A protein and the small-molecule ligand that binds it are described below.
Small molecule (SMILES): CCN1CC[C@@H](COc2ccc([C@@H]3c4ccc(O)cc4CC4(CC4)N3C(=O)c3ccccc3)cc2)C1

Sequence of chain 2.A:
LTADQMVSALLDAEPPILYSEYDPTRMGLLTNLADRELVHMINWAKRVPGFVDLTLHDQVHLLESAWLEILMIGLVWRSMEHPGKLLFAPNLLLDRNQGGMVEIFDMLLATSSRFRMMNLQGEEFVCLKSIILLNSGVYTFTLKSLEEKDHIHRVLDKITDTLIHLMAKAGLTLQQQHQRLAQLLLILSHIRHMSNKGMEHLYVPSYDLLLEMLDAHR

Binding-site contacts:
Ligand atom C13 contacts residue MET122 of chain 2.A at 3.2 Å (hydrophobic).
Ligand atom C29 contacts residue THR48 of chain 2.A at 3.9 Å.
Ligand atom C10 contacts residue LEU47 of chain 2.A at 3.8 Å (hydrophobic).
Ligand atom C31 contacts residue MET89 of chain 2.A at 3.4 Å (hydrophobic).
Ligand atom C31 contacts residue LEU85 of chain 2.A at 3.9 Å (hydrophobic).
Ligand atom C7 contacts residue LEU92 of chain 2.A at 3.9 Å (hydrophobic).
Ligand atom C27 contacts residue ASP52 of chain 2.A at 3.2 Å.
Ligand atom N2 contacts residue ASP52 of chain 2.A at 2.4 Å (salt-bridge).
Ligand atom C21 contacts residue THR48 of chain 2.A at 3.6 Å.
Ligand atom C1 contacts residue LEU47 of chain 2.A at 3.4 Å (hydrophobic).
Ligand atom C29 contacts residue ASP52 of chain 2.A at 2.9 Å.
Ligand atom C14 contacts residue ILE125 of chain 2.A at 3.9 Å (hydrophobic).
Ligand atom C2 contacts residue GLU54 of chain 2.A at 3.2 Å.
Ligand atom C30 contacts residue MET89 of chain 2.A at 3.9 Å (hydrophobic).
Ligand atom C25 contacts residue VAL235 of chain 2.A at 2.6 Å (hydrophobic).
Ligand atom C22 contacts residue LEU47 of chain 2.A at 3.8 Å (hydrophobic).
Ligand atom C4 contacts residue LEU88 of chain 2.A at 3.9 Å (hydrophobic).
Ligand atom O2 contacts residue LEU47 of chain 2.A at 3.1 Å.
Ligand atom C26 contacts residue ASP52 of chain 2.A at 3.3 Å.
Ligand atom C27 contacts residue THR48 of chain 2.A at 3.4 Å.
Ligand atom C26 contacts residue VAL235 of chain 2.A at 3.7 Å (hydrophobic).
Ligand atom O1 contacts residue LEU88 of chain 2.A at 3.8 Å.
Ligand atom O3 contacts residue LEU226 of chain 2.A at 3.4 Å.
Ligand atom C2 contacts residue LEU50 of chain 2.A at 3.8 Å (hydrophobic).
Ligand atom O3 contacts residue TRP84 of chain 2.A at 3.7 Å.
Ligand atom C26 contacts residue PRO236 of chain 2.A at 3.8 Å (hydrophobic).
Ligand atom C28 contacts residue ASP52 of chain 2.A at 3.0 Å.
Ligand atom C12 contacts residue MET122 of chain 2.A at 3.8 Å (hydrophobic).
Ligand atom C20 contacts residue ALA51 of chain 2.A at 3.8 Å (hydrophobic).
Ligand atom C24 contacts residue VAL235 of chain 2.A at 3.5 Å (hydrophobic).
Ligand atom C25 contacts residue PRO236 of chain 2.A at 3.6 Å (hydrophobic).
Ligand atom O1 contacts residue GLU54 of chain 2.A at 2.6 Å (salt-bridge).
Ligand atom C19 contacts residue TRP84 of chain 2.A at 3.8 Å (hydrophobic).
Ligand atom C3 contacts residue GLU54 of chain 2.A at 3.2 Å.
Ligand atom C18 contacts residue ALA51 of chain 2.A at 3.9 Å (hydrophobic).
Ligand atom C13 contacts residue HIS225 of chain 2.A at 3.7 Å.
Ligand atom C19 contacts residue ALA51 of chain 2.A at 3.5 Å (hydrophobic).
Ligand atom C14 contacts residue MET122 of chain 2.A at 3.1 Å (hydrophobic).
Ligand atom C18 contacts residue LEU85 of chain 2.A at 3.9 Å (hydrophobic).
Ligand atom O1 contacts residue ARG95 of chain 2.A at 2.9 Å (salt-bridge).